The protein below binds the small molecule below.
Small molecule (SMILES): O=S1(=O)CCN1

Sequence of chain 1.B:
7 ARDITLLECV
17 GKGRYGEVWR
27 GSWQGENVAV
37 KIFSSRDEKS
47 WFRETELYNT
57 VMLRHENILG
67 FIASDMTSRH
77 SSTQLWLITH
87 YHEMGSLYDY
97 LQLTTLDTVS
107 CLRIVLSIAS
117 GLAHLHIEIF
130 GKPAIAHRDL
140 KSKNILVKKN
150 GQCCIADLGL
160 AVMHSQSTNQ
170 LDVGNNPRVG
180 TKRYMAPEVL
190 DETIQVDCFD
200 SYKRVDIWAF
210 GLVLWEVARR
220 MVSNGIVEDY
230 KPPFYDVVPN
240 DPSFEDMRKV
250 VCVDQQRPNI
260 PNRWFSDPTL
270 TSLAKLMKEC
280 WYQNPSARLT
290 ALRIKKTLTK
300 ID

Binding-site contacts:
Ligand atom C05 contacts residue LEU170 of chain 1.B at 4.4 Å (hydrophobic).
Ligand atom N06 contacts residue HIS163 of chain 1.B at 3.9 Å.
Ligand atom N06 contacts residue GLN169 of chain 1.B at 3.3 Å.
Ligand atom C04 contacts residue ASN168 of chain 1.B at 3.3 Å.
Ligand atom S02 contacts residue HIS163 of chain 1.B at 3.8 Å.
Ligand atom N06 contacts residue ASN168 of chain 1.B at 3.4 Å (h-bond).
Ligand atom S02 contacts residue LEU170 of chain 1.B at 3.9 Å.
Ligand atom O03 contacts residue LEU170 of chain 1.B at 3.2 Å.
Ligand atom N06 contacts residue LEU170 of chain 1.B at 3.3 Å (h-bond).
Ligand atom O03 contacts residue ASP196 of chain 1.B at 3.4 Å (salt-bridge).
Ligand atom O01 contacts residue HIS163 of chain 1.B at 2.8 Å (h-bond).
Ligand atom C05 contacts residue GLN169 of chain 1.B at 4.4 Å.
Ligand atom C05 contacts residue ASN168 of chain 1.B at 3.2 Å.
Ligand atom O03 contacts residue HIS163 of chain 1.B at 4.2 Å.
Ligand atom O01 contacts residue ASN168 of chain 1.B at 3.5 Å (h-bond).
Ligand atom O01 contacts residue EDO1 of chain 1.IA at 3.5 Å (h-bond).
Ligand atom S02 contacts residue ASN168 of chain 1.B at 3.8 Å.